This small molecule binds to this protein.
Small molecule (SMILES): CC(=O)N[C@H]1[C@H](O[C@H]2[C@H](O)[C@@H](NC(C)=O)CO[C@@H]2CO)O[C@H](CO)[C@@H](O)[C@@H]1O

Binding-site contacts:
Ligand atom C1 contacts residue ASN279 of chain 1.A at 1.4 Å.
Ligand atom C5 contacts residue ASN279 of chain 1.A at 3.7 Å.
Ligand atom C8 contacts residue GLU278 of chain 1.A at 3.5 Å.
Ligand atom O7 contacts residue GLU278 of chain 1.A at 4.5 Å.
Ligand atom C2 contacts residue GLU278 of chain 1.A at 3.5 Å.
Ligand atom C3 contacts residue GLU278 of chain 1.A at 4.0 Å.
Ligand atom N2 contacts residue ASN279 of chain 1.A at 2.9 Å (h-bond).
Ligand atom C2 contacts residue ASN279 of chain 1.A at 2.5 Å.
Ligand atom C7 contacts residue GLU278 of chain 1.A at 3.5 Å.
Ligand atom C8 contacts residue ASN279 of chain 1.A at 4.4 Å.
Ligand atom C1 contacts residue GLU278 of chain 1.A at 3.5 Å.
Ligand atom N2 contacts residue GLU278 of chain 1.A at 2.7 Å (salt-bridge).
Ligand atom O5 contacts residue ASN279 of chain 1.A at 2.4 Å (h-bond).
Ligand atom C3 contacts residue ASN279 of chain 1.A at 3.8 Å.
Ligand atom C7 contacts residue ASN279 of chain 1.A at 3.2 Å.
Ligand atom C8 contacts residue ASN277 of chain 1.A at 4.0 Å.
Ligand atom C4 contacts residue ASN279 of chain 1.A at 4.2 Å.
Ligand atom O7 contacts residue ASN279 of chain 1.A at 3.0 Å (h-bond).

Sequence of chain 1.A:
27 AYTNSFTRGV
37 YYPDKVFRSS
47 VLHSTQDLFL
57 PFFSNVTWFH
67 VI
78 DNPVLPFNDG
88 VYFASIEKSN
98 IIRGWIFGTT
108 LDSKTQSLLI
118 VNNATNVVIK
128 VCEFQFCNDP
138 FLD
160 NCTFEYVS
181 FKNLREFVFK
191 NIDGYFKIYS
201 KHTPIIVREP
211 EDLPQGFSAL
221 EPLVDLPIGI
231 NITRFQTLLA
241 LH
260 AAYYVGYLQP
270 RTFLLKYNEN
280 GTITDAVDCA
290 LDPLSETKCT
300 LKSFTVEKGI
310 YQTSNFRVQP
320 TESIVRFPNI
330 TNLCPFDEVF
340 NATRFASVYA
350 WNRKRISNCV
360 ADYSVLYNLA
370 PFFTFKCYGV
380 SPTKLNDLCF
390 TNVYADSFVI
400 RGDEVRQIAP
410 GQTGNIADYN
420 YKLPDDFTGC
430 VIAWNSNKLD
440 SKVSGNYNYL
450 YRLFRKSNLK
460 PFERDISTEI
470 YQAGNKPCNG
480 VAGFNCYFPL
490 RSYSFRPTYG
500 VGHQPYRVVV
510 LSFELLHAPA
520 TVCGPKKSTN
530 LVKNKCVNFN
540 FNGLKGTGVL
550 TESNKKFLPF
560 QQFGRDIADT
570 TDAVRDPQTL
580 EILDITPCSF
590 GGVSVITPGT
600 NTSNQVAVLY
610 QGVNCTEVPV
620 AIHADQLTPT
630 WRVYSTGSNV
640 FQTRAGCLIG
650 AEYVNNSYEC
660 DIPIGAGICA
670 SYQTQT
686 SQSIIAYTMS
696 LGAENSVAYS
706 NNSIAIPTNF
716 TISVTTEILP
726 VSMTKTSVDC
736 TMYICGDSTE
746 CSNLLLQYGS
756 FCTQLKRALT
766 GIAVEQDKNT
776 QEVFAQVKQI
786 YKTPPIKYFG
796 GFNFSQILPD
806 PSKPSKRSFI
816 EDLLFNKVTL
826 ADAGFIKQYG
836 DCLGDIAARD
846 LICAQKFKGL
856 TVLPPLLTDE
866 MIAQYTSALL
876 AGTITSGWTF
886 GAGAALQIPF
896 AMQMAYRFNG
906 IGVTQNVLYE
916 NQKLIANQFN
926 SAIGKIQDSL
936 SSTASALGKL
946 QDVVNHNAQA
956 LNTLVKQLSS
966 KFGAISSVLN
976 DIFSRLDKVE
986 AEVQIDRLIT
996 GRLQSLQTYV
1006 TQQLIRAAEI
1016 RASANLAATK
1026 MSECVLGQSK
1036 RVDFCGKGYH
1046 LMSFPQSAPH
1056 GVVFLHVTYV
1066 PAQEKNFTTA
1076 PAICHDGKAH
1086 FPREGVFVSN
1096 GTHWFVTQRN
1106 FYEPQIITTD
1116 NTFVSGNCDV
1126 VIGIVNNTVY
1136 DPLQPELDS